Binding-site contacts:
Ligand atom O3 contacts residue ASN303 of chain 1.D at 2.9 Å (h-bond).
Ligand atom C2 contacts residue ASN303 of chain 1.D at 2.6 Å.
Ligand atom C5 contacts residue ASN303 of chain 1.D at 3.1 Å.
Ligand atom C8 contacts residue ASN303 of chain 1.D at 3.6 Å.
Ligand atom C3 contacts residue ASN303 of chain 1.D at 3.2 Å.
Ligand atom C4 contacts residue ASN303 of chain 1.D at 3.7 Å.
Ligand atom C5 contacts residue SER305 of chain 1.D at 4.2 Å.
Ligand atom O5 contacts residue SER305 of chain 1.D at 3.9 Å.
Ligand atom N2 contacts residue ASN303 of chain 1.D at 3.8 Å.
Ligand atom O6 contacts residue SER305 of chain 1.D at 3.3 Å (h-bond).
Ligand atom C1 contacts residue ASN303 of chain 1.D at 1.5 Å.
Ligand atom C6 contacts residue SER305 of chain 1.D at 3.1 Å.
Ligand atom O5 contacts residue ASN303 of chain 1.D at 2.4 Å (h-bond).
Ligand atom C1 contacts residue SER305 of chain 1.D at 4.0 Å.
Ligand atom C6 contacts residue ASN303 of chain 1.D at 3.1 Å.
Ligand atom O6 contacts residue ASN303 of chain 1.D at 3.0 Å (h-bond).

This protein binds this small molecule.
Small molecule (SMILES): CC(=O)N[C@H]1[C@H](O[C@H]2[C@H](O)[C@@H](NC(C)=O)CO[C@@H]2CO)O[C@H](CO)[C@@H](O)[C@@H]1O

Sequence of chain 1.D:
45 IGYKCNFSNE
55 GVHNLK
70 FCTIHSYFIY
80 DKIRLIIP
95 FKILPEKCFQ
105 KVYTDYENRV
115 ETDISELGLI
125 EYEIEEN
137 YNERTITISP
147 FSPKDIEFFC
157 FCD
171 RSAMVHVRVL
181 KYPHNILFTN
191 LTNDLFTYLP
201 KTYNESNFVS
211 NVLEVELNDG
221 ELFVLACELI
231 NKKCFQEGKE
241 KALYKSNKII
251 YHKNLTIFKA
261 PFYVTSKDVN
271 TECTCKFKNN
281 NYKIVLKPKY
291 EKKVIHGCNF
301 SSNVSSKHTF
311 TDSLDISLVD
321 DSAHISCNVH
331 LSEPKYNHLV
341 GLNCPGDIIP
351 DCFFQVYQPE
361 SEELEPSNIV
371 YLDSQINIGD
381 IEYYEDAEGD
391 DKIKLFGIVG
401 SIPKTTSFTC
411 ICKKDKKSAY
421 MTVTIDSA